Sequence of chain 1.A:
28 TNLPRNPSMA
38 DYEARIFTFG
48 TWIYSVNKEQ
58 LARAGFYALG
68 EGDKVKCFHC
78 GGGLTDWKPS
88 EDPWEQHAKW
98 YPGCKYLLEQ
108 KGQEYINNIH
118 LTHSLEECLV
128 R

A protein and the small-molecule ligand that binds it are described below.
Small molecule (SMILES): CC[C@H](N)C(=O)N[C@@H]1C(=O)N2[C@@H](CC[C@@H]1CO)CC[C@H]2C(=O)NC(c1ccccc1)c1ccccc1

Binding-site contacts:
Ligand atom C contacts residue THR82 of chain 1.A at 3.5 Å.
Ligand atom CB contacts residue THR82 of chain 1.A at 3.6 Å.
Ligand atom CBH contacts residue GLY80 of chain 1.A at 3.3 Å.
Ligand atom N contacts residue ASP83 of chain 1.A at 3.5 Å (salt-bridge).
Ligand atom CAV contacts residue TRP97 of chain 1.A at 4.1 Å (hydrophobic).
Ligand atom CB contacts residue TRP84 of chain 1.A at 4.1 Å (hydrophobic).
Ligand atom CAV contacts residue TYR98 of chain 1.A at 3.7 Å (hydrophobic).
Ligand atom CBF contacts residue TRP97 of chain 1.A at 3.8 Å (hydrophobic).
Ligand atom O contacts residue TRP97 of chain 1.A at 3.2 Å (h-bond).
Ligand atom CAG contacts residue LYS71 of chain 1.A at 4.0 Å.
Ligand atom CAA contacts residue LEU81 of chain 1.A at 3.5 Å (hydrophobic).
Ligand atom CA contacts residue THR82 of chain 1.A at 3.1 Å.
Ligand atom CAZ contacts residue GLY80 of chain 1.A at 3.6 Å.
Ligand atom OAE contacts residue THR82 of chain 1.A at 2.9 Å (h-bond).
Ligand atom OAD contacts residue THR82 of chain 1.A at 3.9 Å.
Ligand atom CAA contacts residue THR82 of chain 1.A at 3.3 Å.
Ligand atom CAU contacts residue TRP97 of chain 1.A at 3.7 Å (hydrophobic).
Ligand atom CA contacts residue GLU88 of chain 1.A at 4.0 Å.
Ligand atom CBI contacts residue TRP97 of chain 1.A at 4.1 Å (hydrophobic).
Ligand atom CA contacts residue ASP83 of chain 1.A at 3.5 Å.
Ligand atom NAX contacts residue THR82 of chain 1.A at 3.0 Å (h-bond).
Ligand atom CAJ contacts residue LYS71 of chain 1.A at 3.6 Å.
Ligand atom CB contacts residue GLU88 of chain 1.A at 3.6 Å.
Ligand atom CAM contacts residue GLY80 of chain 1.A at 3.9 Å.
Ligand atom CAN contacts residue GLY80 of chain 1.A at 3.7 Å.
Ligand atom CAN contacts residue LEU81 of chain 1.A at 4.0 Å (hydrophobic).
Ligand atom O contacts residue GLN93 of chain 1.A at 3.9 Å.
Ligand atom NAW contacts residue TYR98 of chain 1.A at 3.4 Å (h-bond).
Ligand atom NAW contacts residue GLY80 of chain 1.A at 2.7 Å (h-bond).
Ligand atom CBB contacts residue GLY80 of chain 1.A at 3.5 Å.
Ligand atom CAN contacts residue THR82 of chain 1.A at 3.0 Å.
Ligand atom CBH contacts residue TYR98 of chain 1.A at 3.9 Å (hydrophobic).
Ligand atom CAJ contacts residue THR82 of chain 1.A at 3.2 Å.
Ligand atom OAE contacts residue LEU81 of chain 1.A at 3.6 Å.
Ligand atom CAA contacts residue TRP84 of chain 1.A at 3.9 Å (hydrophobic).
Ligand atom N contacts residue GLU88 of chain 1.A at 3.1 Å (salt-bridge).
Ligand atom CBG contacts residue GLY80 of chain 1.A at 3.6 Å.
Ligand atom CAZ contacts residue THR82 of chain 1.A at 4.0 Å.
Ligand atom CAJ contacts residue LEU81 of chain 1.A at 3.6 Å (hydrophobic).
Ligand atom CB contacts residue GLN93 of chain 1.A at 4.0 Å.